Sequence of chain 48.E:
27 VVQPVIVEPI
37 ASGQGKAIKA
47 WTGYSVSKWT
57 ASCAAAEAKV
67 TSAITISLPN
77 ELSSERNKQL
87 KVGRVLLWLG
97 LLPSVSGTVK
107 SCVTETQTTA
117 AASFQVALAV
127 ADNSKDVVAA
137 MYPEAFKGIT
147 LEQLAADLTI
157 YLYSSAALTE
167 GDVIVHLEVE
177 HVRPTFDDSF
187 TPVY

Sequence of chain 37.F:
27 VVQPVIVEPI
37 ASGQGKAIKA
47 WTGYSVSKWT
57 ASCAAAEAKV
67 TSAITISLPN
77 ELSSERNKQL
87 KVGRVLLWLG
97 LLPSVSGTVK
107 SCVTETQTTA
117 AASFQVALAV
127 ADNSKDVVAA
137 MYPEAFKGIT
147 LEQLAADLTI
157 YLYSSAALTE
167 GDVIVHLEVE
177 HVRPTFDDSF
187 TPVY

Binding-site contacts:
Ligand atom N7 contacts residue TRP47 of chain 48.E at 4.0 Å.
Ligand atom C8 contacts residue GLU140 of chain 48.E at 4.1 Å.
Ligand atom C4 contacts residue TRP47 of chain 48.E at 3.9 Å (hydrophobic).
Ligand atom O4' contacts residue GLU140 of chain 48.E at 4.1 Å.
Ligand atom N1 contacts residue TRP47 of chain 48.E at 3.8 Å.
Ligand atom C2' contacts residue LYS143 of chain 48.E at 4.5 Å.
Ligand atom N6 contacts residue TRP47 of chain 48.E at 4.2 Å.
Ligand atom N9 contacts residue GLU140 of chain 48.E at 4.1 Å.
Ligand atom C1' contacts residue LYS143 of chain 48.E at 4.0 Å.
Ligand atom O4' contacts residue LYS143 of chain 48.E at 4.2 Å.
Ligand atom N3 contacts residue TRP47 of chain 48.E at 3.9 Å.
Ligand atom OP1 contacts residue LYS45 of chain 37.F at 4.3 Å.
Ligand atom C1' contacts residue TRP47 of chain 48.E at 4.3 Å (hydrophobic).
Ligand atom C5 contacts residue TRP47 of chain 48.E at 4.0 Å (hydrophobic).
Ligand atom C2 contacts residue TRP47 of chain 48.E at 3.8 Å (hydrophobic).
Ligand atom N9 contacts residue TRP47 of chain 48.E at 4.0 Å.
Ligand atom C1' contacts residue GLU140 of chain 48.E at 3.2 Å.
Ligand atom C2' contacts residue GLU140 of chain 48.E at 3.5 Å.
Ligand atom C8 contacts residue TRP47 of chain 48.E at 4.0 Å (hydrophobic).
Ligand atom O4' contacts residue TRP47 of chain 48.E at 4.0 Å.
Ligand atom N7 contacts residue LYS143 of chain 48.E at 3.7 Å.
Ligand atom O2' contacts residue GLU140 of chain 48.E at 3.0 Å (salt-bridge).
Ligand atom C6 contacts residue TRP47 of chain 48.E at 3.9 Å (hydrophobic).
Ligand atom N9 contacts residue LYS143 of chain 48.E at 3.8 Å.
Ligand atom C8 contacts residue LYS143 of chain 48.E at 2.8 Å.

This protein binds this small molecule.
Small molecule (SMILES): Nc1ncnc2c1ncn2[C@@H]1O[C@H](COP(=O)=O)[C@@H](O[P](=O)(O)OC[C@H]2O[C@@H](n3ccc(=O)[nH]c3=O)[C@H](O)[C@@H]2O)[C@H]1O